Sequence of chain 1.B:
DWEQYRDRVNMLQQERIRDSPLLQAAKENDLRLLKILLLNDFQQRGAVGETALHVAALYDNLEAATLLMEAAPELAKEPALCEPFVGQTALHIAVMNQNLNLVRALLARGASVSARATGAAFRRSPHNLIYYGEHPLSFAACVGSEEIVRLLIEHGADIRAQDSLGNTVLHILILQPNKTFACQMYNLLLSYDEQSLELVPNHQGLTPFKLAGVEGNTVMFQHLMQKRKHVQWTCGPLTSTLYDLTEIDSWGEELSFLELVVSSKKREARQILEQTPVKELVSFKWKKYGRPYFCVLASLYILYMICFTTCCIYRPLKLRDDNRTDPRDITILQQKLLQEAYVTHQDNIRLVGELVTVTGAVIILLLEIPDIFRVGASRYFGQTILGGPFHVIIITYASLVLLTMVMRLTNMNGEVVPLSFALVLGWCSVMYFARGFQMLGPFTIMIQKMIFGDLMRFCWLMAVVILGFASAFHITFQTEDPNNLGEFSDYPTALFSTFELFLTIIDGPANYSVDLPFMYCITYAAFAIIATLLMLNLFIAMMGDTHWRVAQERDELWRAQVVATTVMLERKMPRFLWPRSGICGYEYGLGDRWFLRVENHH

Binding-site contacts:
Ligand atom C21 contacts residue PHE534 of chain 1.B at 4.1 Å (hydrophobic).
Ligand atom C11 contacts residue PRO527 of chain 1.B at 3.7 Å (hydrophobic).
Ligand atom C7 contacts residue CYS556 of chain 1.C at 4.2 Å (hydrophobic).
Ligand atom O1 contacts residue PHE553 of chain 1.C at 4.3 Å.
Ligand atom O1 contacts residue CYS556 of chain 1.C at 4.2 Å.
Ligand atom C6 contacts residue PHE553 of chain 1.C at 4.5 Å (hydrophobic).
Ligand atom C26 contacts residue ALA498 of chain 1.B at 3.7 Å (hydrophobic).
Ligand atom C25 contacts residue CYS494 of chain 1.B at 3.8 Å (hydrophobic).
Ligand atom C25 contacts residue MET497 of chain 1.B at 4.0 Å (hydrophobic).
Ligand atom C4 contacts residue CYS556 of chain 1.C at 4.1 Å (hydrophobic).
Ligand atom C12 contacts residue PHE531 of chain 1.B at 3.9 Å (hydrophobic).
Ligand atom C2 contacts residue PRO527 of chain 1.B at 3.7 Å (hydrophobic).
Ligand atom C27 contacts residue CYS494 of chain 1.B at 4.3 Å (hydrophobic).
Ligand atom C9 contacts residue PHE531 of chain 1.B at 3.9 Å (hydrophobic).
Ligand atom C4 contacts residue PHE553 of chain 1.C at 4.1 Å (hydrophobic).
Ligand atom C5 contacts residue CYS556 of chain 1.C at 3.9 Å (hydrophobic).
Ligand atom C26 contacts residue CYS494 of chain 1.B at 3.4 Å (hydrophobic).
Ligand atom C19 contacts residue PRO527 of chain 1.B at 3.8 Å (hydrophobic).
Ligand atom C12 contacts residue LEU530 of chain 1.B at 4.2 Å (hydrophobic).
Ligand atom C16 contacts residue ALA560 of chain 1.C at 3.8 Å (hydrophobic).
Ligand atom C28 contacts residue ILE564 of chain 1.C at 3.7 Å (hydrophobic).
Ligand atom C6 contacts residue ILE557 of chain 1.C at 3.8 Å (hydrophobic).
Ligand atom C24 contacts residue ILE564 of chain 1.C at 4.2 Å (hydrophobic).
Ligand atom C8 contacts residue PHE531 of chain 1.B at 4.2 Å (hydrophobic).
Ligand atom C9 contacts residue PRO527 of chain 1.B at 4.5 Å (hydrophobic).
Ligand atom C14 contacts residue PHE531 of chain 1.B at 4.2 Å (hydrophobic).
Ligand atom C1 contacts residue PHE531 of chain 1.B at 4.3 Å (hydrophobic).
Ligand atom C10 contacts residue PRO527 of chain 1.B at 4.4 Å (hydrophobic).
Ligand atom C11 contacts residue LEU530 of chain 1.B at 4.3 Å (hydrophobic).
Ligand atom C7 contacts residue ILE557 of chain 1.C at 4.0 Å (hydrophobic).
Ligand atom C11 contacts residue PHE531 of chain 1.B at 4.0 Å (hydrophobic).
Ligand atom C15 contacts residue ALA560 of chain 1.C at 3.8 Å (hydrophobic).
Ligand atom C23 contacts residue MET497 of chain 1.B at 4.5 Å (hydrophobic).
Ligand atom C6 contacts residue CYS556 of chain 1.C at 3.6 Å (hydrophobic).
Ligand atom C3 contacts residue CYS556 of chain 1.C at 3.8 Å (hydrophobic).
Ligand atom C24 contacts residue MET497 of chain 1.B at 4.0 Å (hydrophobic).
Ligand atom C14 contacts residue ALA560 of chain 1.C at 4.2 Å (hydrophobic).
Ligand atom C26 contacts residue MET497 of chain 1.B at 3.7 Å (hydrophobic).
Ligand atom C1 contacts residue PRO527 of chain 1.B at 3.5 Å (hydrophobic).
Ligand atom C21 contacts residue ILE501 of chain 1.B at 4.1 Å (hydrophobic).

Sequence of chain 1.C:
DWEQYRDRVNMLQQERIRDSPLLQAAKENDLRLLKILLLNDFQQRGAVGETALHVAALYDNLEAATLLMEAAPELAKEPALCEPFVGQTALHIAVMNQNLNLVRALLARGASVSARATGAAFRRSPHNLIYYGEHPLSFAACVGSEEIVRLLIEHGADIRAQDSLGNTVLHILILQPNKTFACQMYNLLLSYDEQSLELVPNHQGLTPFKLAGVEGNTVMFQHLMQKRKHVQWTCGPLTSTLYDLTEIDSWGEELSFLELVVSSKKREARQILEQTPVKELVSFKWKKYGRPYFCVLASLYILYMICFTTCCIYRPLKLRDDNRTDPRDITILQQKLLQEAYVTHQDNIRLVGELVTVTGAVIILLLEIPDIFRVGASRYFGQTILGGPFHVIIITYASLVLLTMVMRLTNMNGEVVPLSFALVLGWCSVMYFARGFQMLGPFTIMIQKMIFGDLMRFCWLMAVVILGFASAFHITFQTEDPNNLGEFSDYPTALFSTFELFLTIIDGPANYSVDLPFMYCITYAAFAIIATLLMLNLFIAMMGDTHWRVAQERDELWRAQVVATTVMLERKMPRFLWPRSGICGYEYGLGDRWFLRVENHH

A small-molecule ligand and the protein it binds are described below.
Small molecule (SMILES): CC(C)[C@@H](C)/C=C/[C@@H](C)[C@H]1CC[C@H]2C3=CC=C4C[C@@H](O)CC[C@]4(C)[C@H]3CC[C@]12C